Sequence of chain 12.W:
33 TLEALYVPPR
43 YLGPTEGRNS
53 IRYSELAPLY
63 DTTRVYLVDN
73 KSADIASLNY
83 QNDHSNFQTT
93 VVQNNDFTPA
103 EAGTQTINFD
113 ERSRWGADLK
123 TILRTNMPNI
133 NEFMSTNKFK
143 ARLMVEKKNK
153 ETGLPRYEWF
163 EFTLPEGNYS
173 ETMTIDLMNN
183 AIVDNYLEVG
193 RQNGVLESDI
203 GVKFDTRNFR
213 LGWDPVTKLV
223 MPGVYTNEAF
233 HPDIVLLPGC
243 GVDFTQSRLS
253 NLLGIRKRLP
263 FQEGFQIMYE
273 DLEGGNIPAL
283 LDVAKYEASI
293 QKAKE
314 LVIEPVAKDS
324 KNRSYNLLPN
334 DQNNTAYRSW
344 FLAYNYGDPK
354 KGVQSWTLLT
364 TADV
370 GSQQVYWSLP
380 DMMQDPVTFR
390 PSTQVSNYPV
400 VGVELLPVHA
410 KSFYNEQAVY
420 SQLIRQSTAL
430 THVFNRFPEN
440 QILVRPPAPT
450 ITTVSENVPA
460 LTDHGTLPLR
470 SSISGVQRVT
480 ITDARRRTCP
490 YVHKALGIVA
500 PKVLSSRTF

A small-molecule ligand and the protein it binds are described below.
Small molecule (SMILES): CC(C)[C@H](NC(=O)[C@@H]1CCCN1C(=O)[C@H](CC(N)=O)NC(=O)[C@@H](N)Cc1ccccc1)C(=O)N[C@@H](Cc1ccc(O)cc1)C(=O)N1CCC[C@H]1C(=O)N[C@H](C=O)Cc1ccc(O)cc1

Sequence of chain 20.W:
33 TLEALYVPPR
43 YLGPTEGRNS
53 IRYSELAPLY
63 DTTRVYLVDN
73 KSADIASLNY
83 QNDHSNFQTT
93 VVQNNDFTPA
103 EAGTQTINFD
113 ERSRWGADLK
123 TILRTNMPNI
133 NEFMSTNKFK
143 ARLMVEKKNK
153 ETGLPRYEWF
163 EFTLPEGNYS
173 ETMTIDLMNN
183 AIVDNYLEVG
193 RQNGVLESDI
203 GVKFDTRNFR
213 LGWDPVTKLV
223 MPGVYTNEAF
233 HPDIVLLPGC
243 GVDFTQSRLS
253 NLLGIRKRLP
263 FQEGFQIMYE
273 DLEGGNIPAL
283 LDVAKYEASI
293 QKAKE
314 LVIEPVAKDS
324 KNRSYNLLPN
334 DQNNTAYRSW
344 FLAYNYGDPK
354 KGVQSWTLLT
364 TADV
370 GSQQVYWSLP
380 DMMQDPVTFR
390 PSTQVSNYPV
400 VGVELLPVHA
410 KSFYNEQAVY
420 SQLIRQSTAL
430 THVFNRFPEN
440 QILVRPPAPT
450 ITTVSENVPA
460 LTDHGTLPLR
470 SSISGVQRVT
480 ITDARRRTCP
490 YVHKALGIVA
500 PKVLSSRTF

Binding-site contacts:
Ligand atom OD1 contacts residue GLU199 of chain 20.W at 3.4 Å (salt-bridge).
Ligand atom CD2 contacts residue MET223 of chain 12.W at 3.7 Å (hydrophobic).
Ligand atom ND2 contacts residue TYR188 of chain 20.W at 3.5 Å (h-bond).
Ligand atom CB contacts residue ARG435 of chain 20.W at 3.7 Å.
Ligand atom CD1 contacts residue GLU289 of chain 12.W at 3.0 Å.
Ligand atom CE1 contacts residue VAL432 of chain 20.W at 3.8 Å (hydrophobic).
Ligand atom OH contacts residue LEU283 of chain 12.W at 3.8 Å.
Ligand atom CG2 contacts residue LEU189 of chain 20.W at 2.8 Å (hydrophobic).
Ligand atom CB contacts residue GLU289 of chain 12.W at 3.8 Å.
Ligand atom OH contacts residue MET223 of chain 12.W at 2.2 Å (h-bond).
Ligand atom C contacts residue ARG193 of chain 20.W at 3.3 Å.
Ligand atom CG contacts residue GLU199 of chain 20.W at 3.6 Å.
Ligand atom O contacts residue ARG193 of chain 20.W at 2.8 Å (salt-bridge).
Ligand atom CG contacts residue GLU289 of chain 12.W at 3.6 Å.
Ligand atom CG contacts residue HIS431 of chain 20.W at 3.8 Å.
Ligand atom N contacts residue ARG193 of chain 20.W at 3.8 Å.
Ligand atom CE2 contacts residue MET223 of chain 12.W at 3.5 Å (hydrophobic).
Ligand atom CE1 contacts residue HIS431 of chain 20.W at 3.0 Å.
Ligand atom CZ contacts residue HIS431 of chain 20.W at 3.4 Å.
Ligand atom CD contacts residue HIS431 of chain 20.W at 3.8 Å.
Ligand atom ND2 contacts residue GLU199 of chain 20.W at 2.9 Å (salt-bridge).
Ligand atom CZ contacts residue ARG193 of chain 20.W at 3.1 Å.
Ligand atom CZ contacts residue THR219 of chain 12.W at 3.2 Å.
Ligand atom CE1 contacts residue MET223 of chain 12.W at 3.3 Å (hydrophobic).
Ligand atom CE1 contacts residue GLU289 of chain 12.W at 3.6 Å.
Ligand atom OH contacts residue THR430 of chain 20.W at 3.4 Å.
Ligand atom CD1 contacts residue HIS431 of chain 20.W at 3.3 Å.
Ligand atom CA contacts residue ARG193 of chain 20.W at 3.8 Å.
Ligand atom CG contacts residue TYR288 of chain 12.W at 3.4 Å (hydrophobic).
Ligand atom CZ contacts residue MET223 of chain 12.W at 2.9 Å (hydrophobic).
Ligand atom CB contacts residue LEU189 of chain 20.W at 3.8 Å (hydrophobic).
Ligand atom O contacts residue ARG435 of chain 20.W at 3.6 Å (salt-bridge).
Ligand atom CG1 contacts residue PHE436 of chain 20.W at 3.4 Å (hydrophobic).
Ligand atom CG1 contacts residue ARG435 of chain 20.W at 3.8 Å.
Ligand atom OH contacts residue HIS431 of chain 20.W at 2.9 Å (h-bond).
Ligand atom CG2 contacts residue TYR188 of chain 20.W at 3.9 Å (hydrophobic).
Ligand atom CE1 contacts residue THR219 of chain 12.W at 3.9 Å.
Ligand atom CE1 contacts residue ARG193 of chain 20.W at 3.1 Å.
Ligand atom CE2 contacts residue ARG193 of chain 20.W at 3.8 Å.
Ligand atom CD1 contacts residue ARG193 of chain 20.W at 3.7 Å.